Sequence of chain 2.A:
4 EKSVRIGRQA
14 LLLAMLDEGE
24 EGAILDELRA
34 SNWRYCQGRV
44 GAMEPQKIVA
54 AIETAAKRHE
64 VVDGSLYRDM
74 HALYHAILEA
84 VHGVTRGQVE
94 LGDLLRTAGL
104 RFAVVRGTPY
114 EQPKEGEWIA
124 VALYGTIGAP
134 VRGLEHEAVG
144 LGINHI

Binding-site contacts:
Ligand atom N contacts residue MG1 of chain 1.C at 2.5 Å.
Ligand atom CE1 contacts residue ALA132 of chain 2.A at 3.6 Å (hydrophobic).
Ligand atom N contacts residue HIS78 of chain 1.A at 3.2 Å (h-bond).
Ligand atom N contacts residue HIS139 of chain 2.A at 3.2 Å (h-bond).
Ligand atom CB contacts residue TYR70 of chain 1.A at 3.9 Å (hydrophobic).
Ligand atom CA contacts residue HIS139 of chain 2.A at 4.0 Å.
Ligand atom ND1 contacts residue ALA132 of chain 2.A at 3.8 Å.
Ligand atom CA contacts residue HIS78 of chain 1.A at 3.6 Å.
Ligand atom CG contacts residue ALA132 of chain 2.A at 3.9 Å (hydrophobic).
Ligand atom NE2 contacts residue ALA132 of chain 2.A at 3.6 Å.
Ligand atom CE1 contacts residue TYR70 of chain 1.A at 3.6 Å (hydrophobic).
Ligand atom CG contacts residue TYR70 of chain 1.A at 3.7 Å (hydrophobic).
Ligand atom CD2 contacts residue ARG99 of chain 2.A at 3.7 Å.
Ligand atom C contacts residue ARG99 of chain 2.A at 4.0 Å.
Ligand atom C contacts residue MG1 of chain 1.C at 3.0 Å.
Ligand atom O contacts residue MG1 of chain 1.C at 2.1 Å.
Ligand atom ND1 contacts residue TYR70 of chain 1.A at 2.8 Å (h-bond).
Ligand atom O contacts residue HIS78 of chain 1.A at 3.3 Å (h-bond).
Ligand atom O contacts residue HIS139 of chain 2.A at 2.9 Å (h-bond).
Ligand atom CD2 contacts residue ALA132 of chain 2.A at 3.8 Å (hydrophobic).
Ligand atom CB contacts residue TYR77 of chain 1.A at 3.9 Å (hydrophobic).
Ligand atom N contacts residue HIS74 of chain 1.A at 3.2 Å.
Ligand atom CD2 contacts residue GLY131 of chain 2.A at 3.7 Å.
Ligand atom CA contacts residue MG1 of chain 1.C at 3.3 Å.
Ligand atom O contacts residue ARG89 of chain 2.A at 3.2 Å (salt-bridge).
Ligand atom OXT contacts residue ARG89 of chain 2.A at 3.2 Å (salt-bridge).
Ligand atom C contacts residue HIS139 of chain 2.A at 3.6 Å.
Ligand atom CA contacts residue TYR77 of chain 1.A at 3.6 Å (hydrophobic).
Ligand atom CB contacts residue GLY131 of chain 2.A at 3.8 Å.
Ligand atom OXT contacts residue ARG99 of chain 2.A at 3.0 Å (salt-bridge).
Ligand atom CG contacts residue TYR77 of chain 1.A at 3.8 Å (hydrophobic).
Ligand atom C contacts residue HIS78 of chain 1.A at 3.8 Å.
Ligand atom OXT contacts residue ILE130 of chain 2.A at 3.6 Å.
Ligand atom ND1 contacts residue GLY131 of chain 2.A at 3.8 Å.
Ligand atom C contacts residue ARG89 of chain 2.A at 3.9 Å.
Ligand atom CD2 contacts residue LEU98 of chain 2.A at 3.9 Å (hydrophobic).
Ligand atom CG contacts residue GLY131 of chain 2.A at 3.7 Å.
Ligand atom NE2 contacts residue TYR77 of chain 1.A at 3.5 Å.
Ligand atom CD2 contacts residue TYR77 of chain 1.A at 3.5 Å (hydrophobic).
Ligand atom N contacts residue TYR70 of chain 1.A at 3.2 Å (h-bond).

This protein binds this small molecule.
Small molecule (SMILES): N[C@@H](Cc1c[nH]c[nH+]1)C(=O)O

Sequence of chain 1.A:
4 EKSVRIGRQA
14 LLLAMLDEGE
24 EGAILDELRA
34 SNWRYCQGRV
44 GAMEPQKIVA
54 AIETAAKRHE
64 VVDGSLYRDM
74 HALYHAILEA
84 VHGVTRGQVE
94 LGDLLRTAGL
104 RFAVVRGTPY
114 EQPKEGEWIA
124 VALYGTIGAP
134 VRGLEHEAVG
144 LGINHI